Sequence of chain 1.A:
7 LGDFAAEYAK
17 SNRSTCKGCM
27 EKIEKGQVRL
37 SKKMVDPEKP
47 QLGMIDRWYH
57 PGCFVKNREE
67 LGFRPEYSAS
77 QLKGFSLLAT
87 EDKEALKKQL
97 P

A small-molecule ligand and the protein it binds are described below.
Small molecule (SMILES): Cc1cn([C@H]2C[C@H](O[P](=O)(O)OC[C@H]3O[C@@H](n4cnc5c(=O)nc(N)[nH]c54)C[C@@H]3O[P](=O)(O)OC[C@H]3O[C@@H](n4cnc5c(=O)nc(N)[nH]c54)C[C@@H]3O[P](=O)(O)OC[C@H]3O[C@@H](n4cnc5c(=O)nc(N)[nH]c54)C[C@@H]3O)[C@@H](CO[P](=O)(O)O[C@H]3C[C@H](n4cc(C)c(=O)[nH]c4=O)O[C@@H]3CO[P](=O)(O)O[C@H]3C[C@H](n4ccc(N)nc4=O)O[C@@H]3CO[P](=O)(O)O[C@H]3C[C@H](n4cnc5c(=O)nc(N)[nH]c54)O[C@@H]3CO[P](=O)(O)O[C@H]3C[C@H](n4ccc(N)nc4=O)O[C@@H]3CO)O2)c(=O)[nH]c1=O

Binding-site contacts:
Ligand atom N2 contacts residue DC7 of chain 1.C at 2.9 Å (h-bond).
Ligand atom N2 contacts residue DC1 of chain 1.C at 2.9 Å (h-bond).
Ligand atom O6 contacts residue DC3 of chain 1.C at 2.9 Å (h-bond).
Ligand atom O6 contacts residue DG6 of chain 1.C at 3.1 Å (h-bond).
Ligand atom OP1 contacts residue LYS31 of chain 1.A at 3.2 Å (salt-bridge).
Ligand atom C6 contacts residue DG6 of chain 1.C at 3.5 Å.
Ligand atom N3 contacts residue DA4 of chain 1.C at 2.8 Å (h-bond).
Ligand atom O4 contacts residue DA4 of chain 1.C at 2.7 Å (h-bond).
Ligand atom N1 contacts residue DC2 of chain 1.C at 2.8 Å (h-bond).
Ligand atom O4' contacts residue ARG19 of chain 1.A at 3.1 Å (salt-bridge).
Ligand atom N2 contacts residue DA4 of chain 1.C at 3.4 Å.
Ligand atom O6 contacts residue DC1 of chain 1.C at 2.9 Å (h-bond).
Ligand atom O2 contacts residue DG8 of chain 1.C at 2.8 Å (h-bond).
Ligand atom N1 contacts residue DG8 of chain 1.C at 3.5 Å (h-bond).
Ligand atom N2 contacts residue DG8 of chain 1.C at 3.2 Å (h-bond).
Ligand atom C2 contacts residue DG6 of chain 1.C at 3.4 Å.
Ligand atom N3 contacts residue DA5 of chain 1.C at 3.0 Å (h-bond).
Ligand atom N2 contacts residue DC3 of chain 1.C at 2.7 Å (h-bond).
Ligand atom C4 contacts residue DG6 of chain 1.C at 3.5 Å.
Ligand atom N3 contacts residue DG8 of chain 1.C at 3.4 Å (h-bond).
Ligand atom N1 contacts residue DC1 of chain 1.C at 2.8 Å (h-bond).
Ligand atom N1 contacts residue DC3 of chain 1.C at 2.8 Å (h-bond).
Ligand atom O4 contacts residue DC3 of chain 1.C at 3.5 Å (h-bond).
Ligand atom N4 contacts residue DA5 of chain 1.C at 3.2 Å (h-bond).
Ligand atom O2 contacts residue ARG19 of chain 1.A at 2.5 Å (salt-bridge).
Ligand atom N2 contacts residue DC2 of chain 1.C at 2.6 Å (h-bond).
Ligand atom O2 contacts residue DG6 of chain 1.C at 3.4 Å (h-bond).
Ligand atom C6 contacts residue DC7 of chain 1.C at 3.4 Å.
Ligand atom O4' contacts residue ARG19 of chain 1.A at 2.9 Å (salt-bridge).
Ligand atom N1 contacts residue DC7 of chain 1.C at 2.8 Å (h-bond).
Ligand atom C4 contacts residue DA4 of chain 1.C at 3.5 Å.
Ligand atom C2 contacts residue DG8 of chain 1.C at 3.1 Å.
Ligand atom N4 contacts residue DG8 of chain 1.C at 2.8 Å (h-bond).
Ligand atom O6 contacts residue DC2 of chain 1.C at 2.8 Å (h-bond).
Ligand atom N4 contacts residue DG6 of chain 1.C at 2.8 Å (h-bond).
Ligand atom O2 contacts residue DG6 of chain 1.C at 2.8 Å (h-bond).
Ligand atom N3 contacts residue DG8 of chain 1.C at 2.8 Å (h-bond).
Ligand atom O4 contacts residue DA5 of chain 1.C at 2.9 Å (h-bond).
Ligand atom N3 contacts residue DG6 of chain 1.C at 2.8 Å (h-bond).
Ligand atom O6 contacts residue DC7 of chain 1.C at 2.6 Å (h-bond).